Binding-site contacts:
Ligand atom C6 contacts residue TRP435 of chain 1.B at 4.2 Å (hydrophobic).
Ligand atom C2 contacts residue TRP435 of chain 1.B at 4.0 Å (hydrophobic).
Ligand atom O7 contacts residue TRP435 of chain 1.B at 3.0 Å.
Ligand atom O5 contacts residue TRP435 of chain 1.B at 3.5 Å.
Ligand atom C7 contacts residue ASN459 of chain 1.B at 3.2 Å.
Ligand atom C1 contacts residue ASN459 of chain 1.B at 1.4 Å.
Ligand atom C8 contacts residue ASN459 of chain 1.B at 4.5 Å.
Ligand atom C4 contacts residue ASN459 of chain 1.B at 4.1 Å.
Ligand atom O7 contacts residue ASN459 of chain 1.B at 3.1 Å (h-bond).
Ligand atom C8 contacts residue TYR519 of chain 1.B at 3.5 Å (hydrophobic).
Ligand atom C8 contacts residue GLN413 of chain 1.B at 3.3 Å.
Ligand atom N2 contacts residue ASN459 of chain 1.B at 2.9 Å (h-bond).
Ligand atom C4 contacts residue TRP435 of chain 1.B at 3.8 Å (hydrophobic).
Ligand atom C3 contacts residue TRP435 of chain 1.B at 4.2 Å (hydrophobic).
Ligand atom C2 contacts residue ASN459 of chain 1.B at 2.4 Å.
Ligand atom C5 contacts residue TRP435 of chain 1.B at 4.1 Å (hydrophobic).
Ligand atom O6 contacts residue GLN413 of chain 1.B at 4.0 Å.
Ligand atom O3 contacts residue TRP435 of chain 1.B at 4.1 Å.
Ligand atom C7 contacts residue TRP435 of chain 1.B at 4.1 Å (hydrophobic).
Ligand atom C5 contacts residue ASN459 of chain 1.B at 3.6 Å.
Ligand atom O6 contacts residue TRP435 of chain 1.B at 3.9 Å.
Ligand atom O5 contacts residue ASN459 of chain 1.B at 2.3 Å (h-bond).
Ligand atom C1 contacts residue TRP435 of chain 1.B at 4.0 Å (hydrophobic).
Ligand atom C3 contacts residue ASN459 of chain 1.B at 3.8 Å.

The protein below binds the small molecule below.
Small molecule (SMILES): CC(=O)N[C@H]1[C@H](O[C@H]2[C@H](O)[C@@H](NC(C)=O)CO[C@@H]2CO)O[C@H](CO)[C@@H](O)[C@@H]1O

Sequence of chain 1.B:
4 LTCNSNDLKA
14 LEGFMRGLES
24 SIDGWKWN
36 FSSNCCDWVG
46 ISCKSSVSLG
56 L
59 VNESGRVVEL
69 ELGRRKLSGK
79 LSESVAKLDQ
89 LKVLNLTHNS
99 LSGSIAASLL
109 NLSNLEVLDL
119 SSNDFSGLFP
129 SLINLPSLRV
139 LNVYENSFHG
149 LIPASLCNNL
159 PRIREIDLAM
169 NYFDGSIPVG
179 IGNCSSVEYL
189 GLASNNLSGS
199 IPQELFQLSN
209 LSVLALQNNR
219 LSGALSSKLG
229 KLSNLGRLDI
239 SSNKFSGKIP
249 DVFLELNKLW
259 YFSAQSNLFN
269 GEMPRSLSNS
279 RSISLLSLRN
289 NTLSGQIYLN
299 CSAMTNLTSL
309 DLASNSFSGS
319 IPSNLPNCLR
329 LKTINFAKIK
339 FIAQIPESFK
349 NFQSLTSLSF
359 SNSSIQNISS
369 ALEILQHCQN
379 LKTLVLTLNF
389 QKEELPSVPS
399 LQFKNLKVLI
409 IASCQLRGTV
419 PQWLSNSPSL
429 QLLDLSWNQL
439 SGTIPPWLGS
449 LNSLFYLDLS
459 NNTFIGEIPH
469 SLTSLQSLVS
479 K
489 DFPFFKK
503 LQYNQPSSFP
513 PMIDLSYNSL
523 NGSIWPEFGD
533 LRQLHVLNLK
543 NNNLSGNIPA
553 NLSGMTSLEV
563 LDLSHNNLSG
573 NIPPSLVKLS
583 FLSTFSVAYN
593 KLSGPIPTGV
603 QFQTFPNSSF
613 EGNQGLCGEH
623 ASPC